Binding-site contacts:
Ligand atom C3 contacts residue ASN1095 of chain 1.C at 3.8 Å.
Ligand atom O5 contacts residue ASN1095 of chain 1.C at 2.4 Å (h-bond).
Ligand atom C4 contacts residue HIS1098 of chain 1.C at 4.0 Å.
Ligand atom C6 contacts residue HIS1098 of chain 1.C at 4.4 Å.
Ligand atom C1 contacts residue ASN1095 of chain 1.C at 1.4 Å.
Ligand atom C7 contacts residue HIS1098 of chain 1.C at 4.2 Å.
Ligand atom C3 contacts residue THR1097 of chain 1.C at 4.2 Å.
Ligand atom C5 contacts residue ASN1095 of chain 1.C at 3.7 Å.
Ligand atom O5 contacts residue PHE1100 of chain 1.C at 4.0 Å.
Ligand atom C4 contacts residue ASN1095 of chain 1.C at 4.2 Å.
Ligand atom C3 contacts residue HIS1098 of chain 1.C at 3.8 Å.
Ligand atom N2 contacts residue THR1097 of chain 1.C at 3.8 Å.
Ligand atom C2 contacts residue THR1097 of chain 1.C at 4.3 Å.
Ligand atom O6 contacts residue PHE1100 of chain 1.C at 4.4 Å.
Ligand atom C8 contacts residue HIS1098 of chain 1.C at 4.3 Å.
Ligand atom C1 contacts residue THR1097 of chain 1.C at 4.3 Å.
Ligand atom C5 contacts residue HIS1098 of chain 1.C at 3.4 Å.
Ligand atom C6 contacts residue PHE1100 of chain 1.C at 3.8 Å (hydrophobic).
Ligand atom O5 contacts residue HIS1098 of chain 1.C at 3.9 Å.
Ligand atom O7 contacts residue HIS1098 of chain 1.C at 4.2 Å.
Ligand atom O4 contacts residue HIS1098 of chain 1.C at 3.6 Å.
Ligand atom O6 contacts residue HIS1098 of chain 1.C at 4.5 Å.
Ligand atom C7 contacts residue ASN1095 of chain 1.C at 3.6 Å.
Ligand atom C5 contacts residue PHE1100 of chain 1.C at 4.3 Å (hydrophobic).
Ligand atom C8 contacts residue ASN1095 of chain 1.C at 3.8 Å.
Ligand atom C2 contacts residue HIS1098 of chain 1.C at 4.3 Å.
Ligand atom C1 contacts residue HIS1098 of chain 1.C at 3.7 Å.
Ligand atom N2 contacts residue ASN1095 of chain 1.C at 2.9 Å (h-bond).
Ligand atom O7 contacts residue ASN1095 of chain 1.C at 3.9 Å.
Ligand atom C2 contacts residue ASN1095 of chain 1.C at 2.5 Å.

Sequence of chain 1.C:
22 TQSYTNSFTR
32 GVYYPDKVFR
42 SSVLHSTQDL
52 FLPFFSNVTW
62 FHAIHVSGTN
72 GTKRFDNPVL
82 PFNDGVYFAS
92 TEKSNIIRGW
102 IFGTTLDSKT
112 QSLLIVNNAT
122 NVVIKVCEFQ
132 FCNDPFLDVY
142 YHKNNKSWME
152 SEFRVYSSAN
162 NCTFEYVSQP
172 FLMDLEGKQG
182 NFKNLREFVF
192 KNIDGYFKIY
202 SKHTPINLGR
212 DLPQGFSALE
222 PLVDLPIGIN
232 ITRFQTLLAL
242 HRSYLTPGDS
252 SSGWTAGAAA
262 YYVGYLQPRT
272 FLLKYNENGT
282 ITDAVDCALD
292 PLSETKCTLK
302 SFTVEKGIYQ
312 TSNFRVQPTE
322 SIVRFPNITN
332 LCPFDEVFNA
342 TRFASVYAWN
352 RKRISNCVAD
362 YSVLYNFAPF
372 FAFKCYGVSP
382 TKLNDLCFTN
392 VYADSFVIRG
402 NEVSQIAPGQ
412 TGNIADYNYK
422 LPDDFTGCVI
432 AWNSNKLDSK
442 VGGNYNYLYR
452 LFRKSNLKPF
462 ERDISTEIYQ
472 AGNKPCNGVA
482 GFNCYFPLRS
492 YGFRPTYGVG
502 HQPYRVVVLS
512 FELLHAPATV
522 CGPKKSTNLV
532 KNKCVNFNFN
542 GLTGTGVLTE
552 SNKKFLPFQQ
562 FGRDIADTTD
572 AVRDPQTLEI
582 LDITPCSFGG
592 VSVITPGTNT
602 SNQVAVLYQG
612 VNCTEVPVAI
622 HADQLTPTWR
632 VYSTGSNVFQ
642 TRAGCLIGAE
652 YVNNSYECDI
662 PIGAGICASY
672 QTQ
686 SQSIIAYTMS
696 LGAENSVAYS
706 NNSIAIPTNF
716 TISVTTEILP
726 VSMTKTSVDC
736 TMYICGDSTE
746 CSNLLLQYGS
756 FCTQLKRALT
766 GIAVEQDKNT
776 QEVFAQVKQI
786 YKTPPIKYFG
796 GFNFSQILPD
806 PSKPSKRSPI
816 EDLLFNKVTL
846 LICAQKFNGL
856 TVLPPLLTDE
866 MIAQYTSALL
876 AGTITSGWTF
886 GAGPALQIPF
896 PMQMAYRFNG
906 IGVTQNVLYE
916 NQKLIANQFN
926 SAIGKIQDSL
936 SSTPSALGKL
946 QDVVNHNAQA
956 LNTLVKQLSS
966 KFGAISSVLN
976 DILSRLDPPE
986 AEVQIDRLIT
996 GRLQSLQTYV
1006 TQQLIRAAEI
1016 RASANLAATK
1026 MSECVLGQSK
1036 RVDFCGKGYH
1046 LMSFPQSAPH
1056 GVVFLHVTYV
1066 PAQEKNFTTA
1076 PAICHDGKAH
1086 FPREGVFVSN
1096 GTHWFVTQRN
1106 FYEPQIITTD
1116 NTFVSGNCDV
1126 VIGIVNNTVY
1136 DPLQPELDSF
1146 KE

This small molecule binds to this protein.
Small molecule (SMILES): CC(=O)N[C@H]1[C@H](O[C@H]2[C@H](O)[C@@H](NC(C)=O)CO[C@@H]2CO)O[C@H](CO)[C@@H](O)[C@@H]1O